The protein below binds the small molecule below.
Small molecule (SMILES): CC(=O)N[C@@H]1[C@@H](O)[C@H](O)[C@@H](CO)O[C@H]1O

Sequence of chain 1.B:
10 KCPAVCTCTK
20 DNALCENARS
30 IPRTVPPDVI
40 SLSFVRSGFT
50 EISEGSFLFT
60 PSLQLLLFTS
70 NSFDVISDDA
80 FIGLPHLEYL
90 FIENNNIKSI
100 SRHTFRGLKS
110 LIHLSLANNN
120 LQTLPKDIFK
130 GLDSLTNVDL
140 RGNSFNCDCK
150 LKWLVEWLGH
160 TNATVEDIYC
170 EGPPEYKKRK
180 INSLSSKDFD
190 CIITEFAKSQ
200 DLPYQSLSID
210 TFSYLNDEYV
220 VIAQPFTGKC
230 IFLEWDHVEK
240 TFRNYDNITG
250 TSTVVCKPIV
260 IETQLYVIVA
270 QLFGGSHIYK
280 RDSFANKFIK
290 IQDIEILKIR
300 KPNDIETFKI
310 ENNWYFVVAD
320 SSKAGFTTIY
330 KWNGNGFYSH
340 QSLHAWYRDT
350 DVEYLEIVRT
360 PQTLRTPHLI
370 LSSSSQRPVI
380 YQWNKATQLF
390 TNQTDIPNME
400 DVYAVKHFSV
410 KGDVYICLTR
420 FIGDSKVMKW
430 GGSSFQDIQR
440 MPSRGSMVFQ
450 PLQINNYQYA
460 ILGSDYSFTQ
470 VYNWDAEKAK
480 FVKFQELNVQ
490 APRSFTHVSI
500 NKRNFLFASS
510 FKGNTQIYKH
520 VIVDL

Binding-site contacts:
Ligand atom C6 contacts residue LYS228 of chain 1.B at 3.6 Å.
Ligand atom N2 contacts residue ASN246 of chain 1.B at 2.9 Å (h-bond).
Ligand atom C7 contacts residue ASN246 of chain 1.B at 3.3 Å.
Ligand atom C2 contacts residue ASN246 of chain 1.B at 2.4 Å.
Ligand atom C1 contacts residue ASN243 of chain 1.B at 3.5 Å.
Ligand atom C1 contacts residue ASN246 of chain 1.B at 1.4 Å.
Ligand atom O7 contacts residue ASN246 of chain 1.B at 3.4 Å (h-bond).
Ligand atom O6 contacts residue ILE230 of chain 1.B at 3.3 Å.
Ligand atom O5 contacts residue ASN243 of chain 1.B at 3.8 Å.
Ligand atom O6 contacts residue TYR203 of chain 1.B at 4.5 Å.
Ligand atom C3 contacts residue ASN246 of chain 1.B at 3.8 Å.
Ligand atom C5 contacts residue ASN246 of chain 1.B at 3.6 Å.
Ligand atom O5 contacts residue LYS228 of chain 1.B at 3.8 Å.
Ligand atom O6 contacts residue LYS228 of chain 1.B at 3.3 Å.
Ligand atom C5 contacts residue ASN243 of chain 1.B at 4.1 Å.
Ligand atom C4 contacts residue ASN246 of chain 1.B at 4.2 Å.
Ligand atom O5 contacts residue ASN246 of chain 1.B at 2.3 Å (h-bond).
Ligand atom C5 contacts residue LYS228 of chain 1.B at 4.3 Å.
Ligand atom O6 contacts residue GLN223 of chain 1.B at 3.7 Å.